Binding-site contacts:
Ligand atom C20 contacts residue TRP86 of chain 1.B at 3.6 Å (hydrophobic).
Ligand atom C8 contacts residue TYR341 of chain 1.B at 3.9 Å (hydrophobic).
Ligand atom C19 contacts residue TRP86 of chain 1.B at 3.0 Å (hydrophobic).
Ligand atom C16 contacts residue SCU1 of chain 1.K at 1.0 Å.
Ligand atom C9 contacts residue TRP286 of chain 1.B at 3.0 Å (hydrophobic).
Ligand atom O14 contacts residue SCU1 of chain 1.K at 2.3 Å (h-bond).
Ligand atom C12 contacts residue TYR337 of chain 1.B at 3.4 Å (hydrophobic).
Ligand atom O13 contacts residue ASP74 of chain 1.B at 3.6 Å.
Ligand atom O7 contacts residue PHE297 of chain 1.B at 3.5 Å.
Ligand atom C15 contacts residue TYR337 of chain 1.B at 3.1 Å (hydrophobic).
Ligand atom C12 contacts residue TYR124 of chain 1.B at 3.9 Å (hydrophobic).
Ligand atom C20 contacts residue SCU1 of chain 1.K at 0.7 Å.
Ligand atom C5 contacts residue SCU1 of chain 1.K at 3.5 Å.
Ligand atom C6 contacts residue PHE338 of chain 1.B at 3.9 Å (hydrophobic).
Ligand atom C19 contacts residue HIS447 of chain 1.B at 3.8 Å.
Ligand atom C8 contacts residue ASP74 of chain 1.B at 3.8 Å.
Ligand atom C3 contacts residue TYR124 of chain 1.B at 3.3 Å (hydrophobic).
Ligand atom C18 contacts residue SCU1 of chain 1.K at 1.3 Å.
Ligand atom O13 contacts residue TYR341 of chain 1.B at 3.0 Å (h-bond).
Ligand atom C12 contacts residue SCU1 of chain 1.K at 3.0 Å.
Ligand atom C11 contacts residue TYR341 of chain 1.B at 3.9 Å (hydrophobic).
Ligand atom O13 contacts residue TYR337 of chain 1.B at 3.7 Å.
Ligand atom C6 contacts residue TYR341 of chain 1.B at 3.4 Å (hydrophobic).
Ligand atom C5 contacts residue TYR124 of chain 1.B at 3.6 Å (hydrophobic).
Ligand atom N17 contacts residue TRP86 of chain 1.B at 3.8 Å.
Ligand atom C8 contacts residue TYR72 of chain 1.B at 3.7 Å (hydrophobic).
Ligand atom C11 contacts residue SCU1 of chain 1.K at 3.0 Å.
Ligand atom C19 contacts residue SCU1 of chain 1.K at 1.1 Å.
Ligand atom O4 contacts residue TYR124 of chain 1.B at 3.6 Å (h-bond).
Ligand atom O7 contacts residue SCU1 of chain 1.K at 2.5 Å (h-bond).
Ligand atom C11 contacts residue PHE338 of chain 1.B at 3.9 Å (hydrophobic).
Ligand atom N17 contacts residue SCU1 of chain 1.K at 0.8 Å.
Ligand atom O14 contacts residue TYR337 of chain 1.B at 3.8 Å.
Ligand atom O7 contacts residue TYR124 of chain 1.B at 3.4 Å (h-bond).
Ligand atom C11 contacts residue TYR337 of chain 1.B at 3.4 Å (hydrophobic).
Ligand atom C18 contacts residue HIS447 of chain 1.B at 3.6 Å.
Ligand atom C9 contacts residue TYR72 of chain 1.B at 3.5 Å (hydrophobic).
Ligand atom C16 contacts residue TRP86 of chain 1.B at 3.6 Å (hydrophobic).
Ligand atom O7 contacts residue PHE338 of chain 1.B at 3.7 Å.
Ligand atom C15 contacts residue SCU1 of chain 1.K at 2.1 Å.

A small-molecule ligand and the protein it binds are described below.
Small molecule (SMILES): C[N+](C)(C)CCOC(=O)CCC(=O)OCC[N+](C)(C)C

Sequence of chain 1.B:
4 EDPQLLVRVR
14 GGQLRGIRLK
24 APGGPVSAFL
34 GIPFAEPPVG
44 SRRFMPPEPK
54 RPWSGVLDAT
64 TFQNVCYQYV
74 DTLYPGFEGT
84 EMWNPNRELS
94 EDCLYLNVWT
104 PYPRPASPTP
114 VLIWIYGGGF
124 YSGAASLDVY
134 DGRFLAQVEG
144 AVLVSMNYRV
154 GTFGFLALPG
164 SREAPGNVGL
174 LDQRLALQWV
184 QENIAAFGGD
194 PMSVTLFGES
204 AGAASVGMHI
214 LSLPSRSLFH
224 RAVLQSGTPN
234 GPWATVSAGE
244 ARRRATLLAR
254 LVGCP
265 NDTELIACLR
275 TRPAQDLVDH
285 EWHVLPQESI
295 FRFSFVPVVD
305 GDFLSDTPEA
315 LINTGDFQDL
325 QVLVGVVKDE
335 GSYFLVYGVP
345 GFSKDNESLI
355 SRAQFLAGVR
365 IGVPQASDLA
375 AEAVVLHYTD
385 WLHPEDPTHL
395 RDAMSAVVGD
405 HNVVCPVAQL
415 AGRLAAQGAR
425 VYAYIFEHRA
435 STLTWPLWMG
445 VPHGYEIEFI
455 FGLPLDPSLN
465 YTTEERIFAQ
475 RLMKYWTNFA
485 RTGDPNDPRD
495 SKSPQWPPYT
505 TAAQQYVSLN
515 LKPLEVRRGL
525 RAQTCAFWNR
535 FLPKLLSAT